Sequence of chain 1.B:
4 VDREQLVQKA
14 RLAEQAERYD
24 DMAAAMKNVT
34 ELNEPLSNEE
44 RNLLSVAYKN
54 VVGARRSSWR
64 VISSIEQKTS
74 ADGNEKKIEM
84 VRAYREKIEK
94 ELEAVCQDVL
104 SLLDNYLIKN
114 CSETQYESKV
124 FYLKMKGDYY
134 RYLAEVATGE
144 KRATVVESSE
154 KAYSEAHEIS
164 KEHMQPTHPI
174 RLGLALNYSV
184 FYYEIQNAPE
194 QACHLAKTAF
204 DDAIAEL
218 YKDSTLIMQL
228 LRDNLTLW

A protein and the small-molecule ligand that binds it are described below.
Small molecule (SMILES): CC(C)C[C@H](NC(=O)[C@H](CO)NC(=O)[C@H](C)N)C(=O)N[C@@H](COP(=O)(O)O)C(=O)N[C@@H](C)C(=O)N1CCC[C@H]1C(=O)NCC=O

Binding-site contacts:
Ligand atom O contacts residue LEU179 of chain 1.B at 3.4 Å.
Ligand atom C contacts residue ASN231 of chain 1.B at 3.8 Å.
Ligand atom P contacts residue TYR135 of chain 1.B at 3.7 Å.
Ligand atom C contacts residue SER48 of chain 1.B at 3.7 Å.
Ligand atom O2P contacts residue LYS52 of chain 1.B at 3.3 Å.
Ligand atom C contacts residue LYS52 of chain 1.B at 3.8 Å.
Ligand atom N contacts residue LYS52 of chain 1.B at 3.1 Å (salt-bridge).
Ligand atom CA contacts residue GLU187 of chain 1.B at 3.8 Å.
Ligand atom O contacts residue LYS52 of chain 1.B at 3.2 Å (salt-bridge).
Ligand atom N contacts residue GLU187 of chain 1.B at 2.8 Å (salt-bridge).
Ligand atom CB contacts residue ASN180 of chain 1.B at 3.5 Å.
Ligand atom CB contacts residue ASN231 of chain 1.B at 3.8 Å.
Ligand atom C contacts residue GLU187 of chain 1.B at 3.8 Å.
Ligand atom O1P contacts residue ARG134 of chain 1.B at 3.3 Å (salt-bridge).
Ligand atom O contacts residue LEU227 of chain 1.B at 3.6 Å.
Ligand atom CA contacts residue GLU187 of chain 1.B at 3.6 Å.
Ligand atom O contacts residue SER48 of chain 1.B at 3.3 Å (h-bond).
Ligand atom OG contacts residue GLU187 of chain 1.B at 3.1 Å (salt-bridge).
Ligand atom O2P contacts residue TYR135 of chain 1.B at 3.7 Å.
Ligand atom CD2 contacts residue LEU227 of chain 1.B at 3.6 Å (hydrophobic).
Ligand atom OG contacts residue TRP235 of chain 1.B at 3.4 Å (h-bond).
Ligand atom CB contacts residue ASN231 of chain 1.B at 3.4 Å.
Ligand atom CB contacts residue GLU187 of chain 1.B at 3.4 Å.
Ligand atom CB contacts residue ASN180 of chain 1.B at 3.4 Å.
Ligand atom O3P contacts residue LYS52 of chain 1.B at 3.7 Å.
Ligand atom N contacts residue ASN231 of chain 1.B at 3.0 Å (h-bond).
Ligand atom CA contacts residue ASN180 of chain 1.B at 3.8 Å.
Ligand atom C contacts residue ASN231 of chain 1.B at 3.8 Å.
Ligand atom CA contacts residue LYS52 of chain 1.B at 3.7 Å.
Ligand atom O contacts residue ASN231 of chain 1.B at 2.9 Å (h-bond).
Ligand atom O1P contacts residue ARG59 of chain 1.B at 3.1 Å (salt-bridge).
Ligand atom N contacts residue LEU179 of chain 1.B at 3.8 Å.
Ligand atom N contacts residue ASN180 of chain 1.B at 3.1 Å (h-bond).
Ligand atom O contacts residue VAL183 of chain 1.B at 3.5 Å.
Ligand atom CA contacts residue ASN231 of chain 1.B at 3.7 Å.
Ligand atom CD2 contacts residue ASP230 of chain 1.B at 3.6 Å.
Ligand atom CB contacts residue GLY176 of chain 1.B at 3.8 Å.
Ligand atom O2P contacts residue ARG59 of chain 1.B at 3.4 Å (salt-bridge).
Ligand atom O3P contacts residue TYR135 of chain 1.B at 2.6 Å (h-bond).
Ligand atom O3P contacts residue ARG134 of chain 1.B at 3.2 Å (salt-bridge).